The protein below binds the small molecule below.
Small molecule (SMILES): O=C(O)[C@@H]1O[C@H](O[C@H]2[C@@H](OS(=O)(=O)O)O[C@@H](O)[C@H](NS(=O)(=O)O)[C@H]2O)[C@@H](OS(=O)(=O)O)[C@H](O)[C@@H]1O

Sequence of chain 12.B:
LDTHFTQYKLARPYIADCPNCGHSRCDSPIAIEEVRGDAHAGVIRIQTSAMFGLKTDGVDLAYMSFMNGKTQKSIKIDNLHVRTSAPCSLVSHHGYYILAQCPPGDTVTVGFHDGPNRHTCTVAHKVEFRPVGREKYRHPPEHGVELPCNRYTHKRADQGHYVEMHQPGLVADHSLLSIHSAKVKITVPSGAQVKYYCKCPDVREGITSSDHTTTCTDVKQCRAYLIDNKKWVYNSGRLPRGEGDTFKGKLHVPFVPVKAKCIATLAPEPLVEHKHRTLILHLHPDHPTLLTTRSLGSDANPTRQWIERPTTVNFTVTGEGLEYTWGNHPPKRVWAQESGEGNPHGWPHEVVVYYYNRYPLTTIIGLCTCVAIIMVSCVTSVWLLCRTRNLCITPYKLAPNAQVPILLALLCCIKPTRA

Sequence of chain 37.B:
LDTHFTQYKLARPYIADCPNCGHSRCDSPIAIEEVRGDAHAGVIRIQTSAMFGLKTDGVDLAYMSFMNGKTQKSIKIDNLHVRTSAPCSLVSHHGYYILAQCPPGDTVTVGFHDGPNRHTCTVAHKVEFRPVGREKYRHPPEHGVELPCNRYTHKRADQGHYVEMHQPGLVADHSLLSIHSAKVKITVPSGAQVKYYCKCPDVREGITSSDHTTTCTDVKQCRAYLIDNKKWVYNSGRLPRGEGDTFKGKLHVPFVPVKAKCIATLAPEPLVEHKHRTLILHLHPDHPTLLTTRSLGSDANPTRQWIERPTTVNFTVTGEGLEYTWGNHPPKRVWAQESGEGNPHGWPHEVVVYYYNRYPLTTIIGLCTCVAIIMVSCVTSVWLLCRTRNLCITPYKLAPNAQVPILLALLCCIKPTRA

Sequence of chain 47.B:
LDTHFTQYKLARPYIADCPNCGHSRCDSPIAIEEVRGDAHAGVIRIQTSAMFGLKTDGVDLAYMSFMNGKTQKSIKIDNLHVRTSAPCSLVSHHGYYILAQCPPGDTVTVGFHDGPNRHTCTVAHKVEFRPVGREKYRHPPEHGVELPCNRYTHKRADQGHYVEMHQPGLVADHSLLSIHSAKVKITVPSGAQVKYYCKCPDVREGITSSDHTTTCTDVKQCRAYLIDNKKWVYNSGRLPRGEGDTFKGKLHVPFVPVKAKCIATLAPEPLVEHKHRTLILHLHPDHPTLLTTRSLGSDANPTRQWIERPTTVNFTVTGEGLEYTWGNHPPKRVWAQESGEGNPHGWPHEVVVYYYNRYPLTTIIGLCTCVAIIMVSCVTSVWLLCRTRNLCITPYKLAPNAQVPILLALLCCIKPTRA

Binding-site contacts:
Ligand atom SBB contacts residue U9A1 of chain 37.I at 1.2 Å.
Ligand atom O4 contacts residue U9A1 of chain 47.I at 0.7 Å.
Ligand atom N2 contacts residue U972 of chain 47.I at 0.5 Å (h-bond).
Ligand atom O5B contacts residue U9A1 of chain 37.I at 1.5 Å (h-bond).
Ligand atom SBG contacts residue U9A1 of chain 47.I at 0.3 Å.
Ligand atom C2 contacts residue U972 of chain 47.I at 1.2 Å.
Ligand atom O5 contacts residue U9A1 of chain 37.I at 1.7 Å (h-bond).
Ligand atom SBB contacts residue U9A1 of chain 47.I at 1.1 Å (h-bond).
Ligand atom SAG contacts residue U972 of chain 47.I at 1.4 Å (h-bond).
Ligand atom OBC contacts residue U9A1 of chain 37.I at 0.1 Å (h-bond).
Ligand atom C5 contacts residue U9A1 of chain 47.I at 0.4 Å.
Ligand atom OBE contacts residue U9A1 of chain 47.I at 1.6 Å (h-bond).
Ligand atom C3 contacts residue U9A1 of chain 47.I at 1.3 Å.
Ligand atom C1 contacts residue U972 of chain 47.I at 1.2 Å.
Ligand atom O5 contacts residue U9A1 of chain 47.I at 0.8 Å (h-bond).
Ligand atom O1 contacts residue U972 of chain 47.I at 1.0 Å (h-bond).
Ligand atom O5B contacts residue U972 of chain 37.I at 1.6 Å (h-bond).
Ligand atom OBH contacts residue U972 of chain 37.I at 1.0 Å (h-bond).
Ligand atom OAF contacts residue U972 of chain 47.I at 0.1 Å (h-bond).
Ligand atom O3 contacts residue U9A1 of chain 37.I at 0.8 Å (h-bond).
Ligand atom OBI contacts residue U9A1 of chain 47.I at 0.9 Å (h-bond).
Ligand atom C1 contacts residue U9A1 of chain 37.I at 0.3 Å.
Ligand atom OBI contacts residue U972 of chain 37.I at 1.6 Å (h-bond).
Ligand atom OBF contacts residue U9A1 of chain 47.I at 1.5 Å.
Ligand atom OBA contacts residue U9A1 of chain 37.I at 1.0 Å (h-bond).
Ligand atom OBA contacts residue U9A1 of chain 47.I at 1.0 Å (h-bond).
Ligand atom N2 contacts residue U9A1 of chain 37.I at 1.4 Å (h-bond).
Ligand atom O1 contacts residue U9A1 of chain 37.I at 0.9 Å (h-bond).
Ligand atom OBH contacts residue U9A1 of chain 47.I at 1.4 Å (h-bond).
Ligand atom O3 contacts residue U9A1 of chain 47.I at 1.5 Å (h-bond).
Ligand atom C4 contacts residue U9A1 of chain 37.I at 0.7 Å.
Ligand atom O2 contacts residue U9A1 of chain 37.I at 0.5 Å (h-bond).
Ligand atom C5 contacts residue U9A1 of chain 37.I at 1.6 Å.
Ligand atom O5B contacts residue U9A1 of chain 47.I at 1.3 Å.
Ligand atom SBG contacts residue U972 of chain 37.I at 1.1 Å (h-bond).
Ligand atom C2 contacts residue U9A1 of chain 37.I at 1.3 Å.
Ligand atom C2 contacts residue U9A1 of chain 37.I at 1.1 Å.
Ligand atom O4 contacts residue U9A1 of chain 37.I at 1.3 Å.
Ligand atom C4 contacts residue U9A1 of chain 47.I at 0.9 Å.
Ligand atom C3 contacts residue U9A1 of chain 37.I at 0.4 Å.